Sequence of chain 1.E:
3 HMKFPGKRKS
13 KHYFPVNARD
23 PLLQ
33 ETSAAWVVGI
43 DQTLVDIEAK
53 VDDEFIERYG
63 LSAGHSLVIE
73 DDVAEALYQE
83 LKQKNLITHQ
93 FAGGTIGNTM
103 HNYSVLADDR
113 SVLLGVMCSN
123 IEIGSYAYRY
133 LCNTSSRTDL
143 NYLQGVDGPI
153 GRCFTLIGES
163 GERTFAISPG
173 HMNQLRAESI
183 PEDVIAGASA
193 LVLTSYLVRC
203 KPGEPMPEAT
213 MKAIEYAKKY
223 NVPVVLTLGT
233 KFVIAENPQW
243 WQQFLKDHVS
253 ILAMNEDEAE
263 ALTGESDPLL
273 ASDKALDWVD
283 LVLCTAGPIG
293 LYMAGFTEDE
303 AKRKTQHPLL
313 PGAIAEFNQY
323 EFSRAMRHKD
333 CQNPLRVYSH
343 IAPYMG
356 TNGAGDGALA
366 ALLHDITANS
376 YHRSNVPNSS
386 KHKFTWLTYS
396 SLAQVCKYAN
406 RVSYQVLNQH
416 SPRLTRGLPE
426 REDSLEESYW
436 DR

A protein and the small-molecule ligand that binds it are described below.
Small molecule (SMILES): Nc1nc2c(ncn2[C@@H]2O[C@H](CO[P](=O)(O)OP(=O)(O)O)[C@@H](O[P](=O)(O)OP(=O)(O)O)[C@H]2O)c(=O)[nH]1

Binding-site contacts:
Ligand atom O2A contacts residue HIS14 of chain 1.E at 3.6 Å.
Ligand atom PB contacts residue ARG10 of chain 1.E at 3.5 Å.
Ligand atom O3B contacts residue ARG10 of chain 1.E at 2.9 Å (salt-bridge).
Ligand atom O2A contacts residue LYS386 of chain 1.E at 3.5 Å (salt-bridge).
Ligand atom C2 contacts residue ARG437 of chain 1.F at 3.6 Å.
Ligand atom C5 contacts residue PHE324 of chain 1.E at 3.5 Å (hydrophobic).
Ligand atom N2 contacts residue ARG437 of chain 1.F at 3.1 Å (salt-bridge).
Ligand atom O1B contacts residue SER12 of chain 1.E at 3.6 Å.
Ligand atom N9 contacts residue PHE324 of chain 1.E at 3.7 Å.
Ligand atom O1B contacts residue ARG10 of chain 1.E at 3.6 Å.
Ligand atom C8 contacts residue SER396 of chain 1.E at 3.4 Å.
Ligand atom C6 contacts residue PHE324 of chain 1.E at 3.3 Å (hydrophobic).
Ligand atom O2B contacts residue HIS14 of chain 1.E at 3.5 Å (h-bond).
Ligand atom N1 contacts residue PHE324 of chain 1.E at 3.4 Å.
Ligand atom C5' contacts residue ARG305 of chain 1.E at 3.5 Å.
Ligand atom C4 contacts residue PHE324 of chain 1.E at 3.5 Å (hydrophobic).
Ligand atom N3 contacts residue PHE324 of chain 1.E at 3.6 Å.
Ligand atom PA contacts residue LYS386 of chain 1.E at 3.4 Å.
Ligand atom C8 contacts residue PHE324 of chain 1.E at 3.6 Å (hydrophobic).
Ligand atom O6 contacts residue PHE324 of chain 1.E at 3.3 Å.
Ligand atom O3A contacts residue HIS14 of chain 1.E at 3.7 Å.
Ligand atom O3A contacts residue LYS386 of chain 1.E at 3.4 Å.
Ligand atom O1A contacts residue LYS386 of chain 1.E at 2.8 Å (salt-bridge).
Ligand atom O6 contacts residue ALA398 of chain 1.E at 3.5 Å.
Ligand atom O3B contacts residue LYS386 of chain 1.E at 3.0 Å (salt-bridge).
Ligand atom N1 contacts residue ARG437 of chain 1.F at 3.1 Å (salt-bridge).
Ligand atom N7 contacts residue SER396 of chain 1.E at 2.7 Å (h-bond).
Ligand atom PB contacts residue LYS386 of chain 1.E at 3.4 Å.
Ligand atom O1B contacts residue LYS13 of chain 1.E at 3.1 Å (salt-bridge).
Ligand atom O6 contacts residue GLN399 of chain 1.E at 3.6 Å.
Ligand atom C5 contacts residue GLN399 of chain 1.E at 3.5 Å.
Ligand atom O2' contacts residue PHE324 of chain 1.E at 3.3 Å.
Ligand atom N7 contacts residue GLN399 of chain 1.E at 3.3 Å.
Ligand atom O1A contacts residue ARG305 of chain 1.E at 3.3 Å (salt-bridge).
Ligand atom O3A contacts residue LYS13 of chain 1.E at 3.5 Å.
Ligand atom O1C contacts residue LYS13 of chain 1.E at 3.5 Å.
Ligand atom N7 contacts residue PHE324 of chain 1.E at 3.4 Å.
Ligand atom O2B contacts residue LYS386 of chain 1.E at 3.1 Å.
Ligand atom O5' contacts residue LYS13 of chain 1.E at 3.3 Å.
Ligand atom C2' contacts residue ARG305 of chain 1.E at 3.6 Å.

Sequence of chain 1.F:
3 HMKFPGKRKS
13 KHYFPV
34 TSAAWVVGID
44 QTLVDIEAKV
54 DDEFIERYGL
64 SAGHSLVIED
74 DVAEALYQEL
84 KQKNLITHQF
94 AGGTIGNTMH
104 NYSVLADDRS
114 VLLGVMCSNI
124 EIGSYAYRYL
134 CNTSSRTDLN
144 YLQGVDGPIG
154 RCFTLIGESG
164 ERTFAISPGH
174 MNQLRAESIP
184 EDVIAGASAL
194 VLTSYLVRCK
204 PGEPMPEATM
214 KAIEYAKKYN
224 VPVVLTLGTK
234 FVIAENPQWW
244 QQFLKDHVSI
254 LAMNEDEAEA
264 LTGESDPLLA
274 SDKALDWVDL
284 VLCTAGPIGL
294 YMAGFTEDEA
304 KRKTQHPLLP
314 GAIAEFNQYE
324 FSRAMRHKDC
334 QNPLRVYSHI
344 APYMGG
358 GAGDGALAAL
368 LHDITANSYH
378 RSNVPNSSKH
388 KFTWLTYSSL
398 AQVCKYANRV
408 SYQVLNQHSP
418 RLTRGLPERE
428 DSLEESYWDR